A small-molecule ligand and the protein it binds are described below.
Small molecule (SMILES): CC(=O)N[C@H]1[C@H](O[C@H]2[C@H](O)[C@@H](NC(C)=O)CO[C@@H]2CO)O[C@H](CO)[C@@H](O[C@@H]2O[C@H](CO[C@H]3O[C@H](CO[C@H]4O[C@H](CO)[C@@H](O)[C@H](O)[C@@H]4O[C@H]4O[C@H](CO)[C@@H](O)[C@H](O)[C@@H]4O)[C@@H](O)[C@H](O[C@@H]4O[C@H](CO)[C@@H](O)[C@H](O)[C@@H]4O)[C@@H]3O)[C@@H](O)[C@H](O[C@@H]3O[C@H](CO)[C@@H](O)[C@H](O)[C@@H]3O)[C@@H]2O)[C@@H]1O

Binding-site contacts:
Ligand atom C1 contacts residue THR33 of chain 1.G at 3.5 Å.
Ligand atom C5 contacts residue ASN691 of chain 1.B at 3.4 Å.
Ligand atom O2 contacts residue THR33 of chain 1.G at 3.0 Å (h-bond).
Ligand atom O5 contacts residue ASN691 of chain 1.B at 2.0 Å (h-bond).
Ligand atom C2 contacts residue ASN691 of chain 1.B at 2.4 Å.
Ligand atom C5 contacts residue SER105 of chain 1.G at 3.5 Å.
Ligand atom C3 contacts residue ASP108 of chain 1.G at 3.4 Å.
Ligand atom C4 contacts residue SER105 of chain 1.G at 3.2 Å.
Ligand atom O7 contacts residue LEU896 of chain 1.B at 3.2 Å.
Ligand atom C1 contacts residue ASP106 of chain 1.G at 3.6 Å.
Ligand atom C5 contacts residue ASP106 of chain 1.G at 3.1 Å.
Ligand atom N2 contacts residue ASN691 of chain 1.B at 3.0 Å (h-bond).
Ligand atom O5 contacts residue ASP106 of chain 1.G at 2.6 Å (salt-bridge).
Ligand atom C6 contacts residue TYR94 of chain 1.E at 3.4 Å (hydrophobic).
Ligand atom O7 contacts residue GLN1045 of chain 1.B at 3.0 Å (h-bond).
Ligand atom O2 contacts residue THR56 of chain 1.G at 3.3 Å (h-bond).
Ligand atom O3 contacts residue ALA31 of chain 1.G at 3.3 Å (h-bond).
Ligand atom C1 contacts residue ASN691 of chain 1.B at 1.2 Å.
Ligand atom O6 contacts residue ASP106 of chain 1.G at 1.9 Å (salt-bridge).
Ligand atom C3 contacts residue ASN691 of chain 1.B at 3.6 Å.
Ligand atom O5 contacts residue THR33 of chain 1.G at 2.8 Å (h-bond).
Ligand atom O5 contacts residue SER105 of chain 1.G at 3.6 Å.
Ligand atom O4 contacts residue ASP106 of chain 1.G at 3.3 Å.
Ligand atom C6 contacts residue SER105 of chain 1.G at 3.4 Å.
Ligand atom O6 contacts residue TYR94 of chain 1.E at 2.6 Å (h-bond).
Ligand atom O2 contacts residue THR53 of chain 1.G at 3.1 Å (h-bond).
Ligand atom O4 contacts residue TYR57 of chain 1.G at 3.5 Å.
Ligand atom C6 contacts residue ASP106 of chain 1.G at 2.9 Å.
Ligand atom C4 contacts residue LYS99 of chain 1.G at 3.1 Å.
Ligand atom O7 contacts residue ASN691 of chain 1.B at 3.2 Å (h-bond).
Ligand atom O3 contacts residue ASP108 of chain 1.G at 2.6 Å (salt-bridge).
Ligand atom O4 contacts residue SER105 of chain 1.G at 2.9 Å (h-bond).
Ligand atom O4 contacts residue ASP108 of chain 1.G at 2.9 Å (salt-bridge).
Ligand atom O4 contacts residue LYS99 of chain 1.G at 2.7 Å.
Ligand atom O3 contacts residue ASN899 of chain 1.B at 3.1 Å (h-bond).
Ligand atom O2 contacts residue TYR94 of chain 1.E at 3.5 Å.
Ligand atom C7 contacts residue ASN691 of chain 1.B at 3.4 Å.
Ligand atom O4 contacts residue ASN107 of chain 1.G at 3.0 Å.
Ligand atom C3 contacts residue SER105 of chain 1.G at 3.0 Å.
Ligand atom O2 contacts residue LYS99 of chain 1.G at 3.2 Å (salt-bridge).

Sequence of chain 1.G:
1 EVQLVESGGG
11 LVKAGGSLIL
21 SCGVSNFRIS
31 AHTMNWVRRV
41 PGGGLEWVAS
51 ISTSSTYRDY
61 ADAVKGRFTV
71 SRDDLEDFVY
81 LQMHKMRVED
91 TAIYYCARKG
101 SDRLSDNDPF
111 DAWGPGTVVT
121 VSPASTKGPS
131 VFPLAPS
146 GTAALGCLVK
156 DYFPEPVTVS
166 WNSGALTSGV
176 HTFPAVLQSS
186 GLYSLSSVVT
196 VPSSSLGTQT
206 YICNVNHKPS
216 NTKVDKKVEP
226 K

Sequence of chain 1.E:
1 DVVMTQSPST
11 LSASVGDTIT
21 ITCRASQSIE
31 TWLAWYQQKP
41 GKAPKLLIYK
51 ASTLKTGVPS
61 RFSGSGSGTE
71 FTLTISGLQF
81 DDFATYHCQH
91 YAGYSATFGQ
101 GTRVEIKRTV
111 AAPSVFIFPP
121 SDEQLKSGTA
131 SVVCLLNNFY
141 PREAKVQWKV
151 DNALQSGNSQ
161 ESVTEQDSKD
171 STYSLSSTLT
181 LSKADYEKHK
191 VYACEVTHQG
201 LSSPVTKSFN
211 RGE

Sequence of chain 1.B:
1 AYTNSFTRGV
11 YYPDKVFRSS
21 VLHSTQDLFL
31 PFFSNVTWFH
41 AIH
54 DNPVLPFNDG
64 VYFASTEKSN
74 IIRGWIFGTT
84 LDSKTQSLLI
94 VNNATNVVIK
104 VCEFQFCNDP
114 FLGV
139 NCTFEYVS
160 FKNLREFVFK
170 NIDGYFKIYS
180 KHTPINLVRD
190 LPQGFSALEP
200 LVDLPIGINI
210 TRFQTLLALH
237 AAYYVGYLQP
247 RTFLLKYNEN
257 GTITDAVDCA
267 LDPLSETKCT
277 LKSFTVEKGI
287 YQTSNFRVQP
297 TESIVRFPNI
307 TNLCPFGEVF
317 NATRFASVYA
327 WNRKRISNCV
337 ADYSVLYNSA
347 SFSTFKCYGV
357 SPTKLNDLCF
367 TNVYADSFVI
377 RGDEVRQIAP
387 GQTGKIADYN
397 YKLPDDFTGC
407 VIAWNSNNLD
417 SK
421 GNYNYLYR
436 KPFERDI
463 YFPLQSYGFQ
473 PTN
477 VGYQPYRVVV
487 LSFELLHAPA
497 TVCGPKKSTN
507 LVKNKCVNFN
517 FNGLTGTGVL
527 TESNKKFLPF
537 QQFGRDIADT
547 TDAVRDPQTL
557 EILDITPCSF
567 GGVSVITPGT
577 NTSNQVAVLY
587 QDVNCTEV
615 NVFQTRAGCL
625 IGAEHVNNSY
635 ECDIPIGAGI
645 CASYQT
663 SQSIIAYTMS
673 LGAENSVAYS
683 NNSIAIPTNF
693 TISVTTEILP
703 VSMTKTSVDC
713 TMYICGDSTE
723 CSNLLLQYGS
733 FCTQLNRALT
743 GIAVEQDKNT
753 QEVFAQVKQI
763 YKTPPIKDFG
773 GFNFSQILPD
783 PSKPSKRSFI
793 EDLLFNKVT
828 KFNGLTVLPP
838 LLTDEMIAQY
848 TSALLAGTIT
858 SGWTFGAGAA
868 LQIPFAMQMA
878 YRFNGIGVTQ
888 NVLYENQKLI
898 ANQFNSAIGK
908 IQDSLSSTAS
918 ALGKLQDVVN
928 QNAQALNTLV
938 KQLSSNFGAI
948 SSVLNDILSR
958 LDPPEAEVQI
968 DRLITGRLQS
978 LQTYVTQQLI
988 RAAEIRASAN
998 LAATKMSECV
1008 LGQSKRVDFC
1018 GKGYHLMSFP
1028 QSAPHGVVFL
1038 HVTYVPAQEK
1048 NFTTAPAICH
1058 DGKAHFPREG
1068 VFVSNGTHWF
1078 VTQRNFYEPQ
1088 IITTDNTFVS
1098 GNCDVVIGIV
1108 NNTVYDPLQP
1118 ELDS